A small-molecule ligand and the protein it binds are described below.
Small molecule (SMILES): CCCCCCCCCCOCO

Sequence of chain 1.A:
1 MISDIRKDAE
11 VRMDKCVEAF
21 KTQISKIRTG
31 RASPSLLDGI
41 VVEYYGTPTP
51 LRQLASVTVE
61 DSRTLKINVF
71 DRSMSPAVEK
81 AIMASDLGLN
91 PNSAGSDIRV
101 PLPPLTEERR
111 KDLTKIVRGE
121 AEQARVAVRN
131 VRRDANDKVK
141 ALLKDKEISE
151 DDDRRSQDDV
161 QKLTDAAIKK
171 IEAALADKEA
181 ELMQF

Binding-site contacts:
Ligand atom C7 contacts residue LEU89 of chain 1.A at 4.5 Å (hydrophobic).
Ligand atom C5 contacts residue LEU87 of chain 1.A at 3.7 Å (hydrophobic).
Ligand atom C8 contacts residue LEU36 of chain 1.A at 3.9 Å (hydrophobic).
Ligand atom C1 contacts residue ARG31 of chain 1.A at 4.3 Å.
Ligand atom C3 contacts residue ARG31 of chain 1.A at 4.0 Å.
Ligand atom C2 contacts residue ARG31 of chain 1.A at 3.3 Å.
Ligand atom C10 contacts residue LEU36 of chain 1.A at 3.1 Å (hydrophobic).
Ligand atom C4 contacts residue PRO103 of chain 1.A at 3.4 Å (hydrophobic).
Ligand atom C5 contacts residue PRO103 of chain 1.A at 3.7 Å (hydrophobic).
Ligand atom C7 contacts residue LEU87 of chain 1.A at 4.3 Å (hydrophobic).
Ligand atom C9 contacts residue LEU87 of chain 1.A at 4.3 Å (hydrophobic).
Ligand atom C5 contacts residue LEU89 of chain 1.A at 4.3 Å (hydrophobic).
Ligand atom C9 contacts residue LEU36 of chain 1.A at 3.4 Å (hydrophobic).
Ligand atom C4 contacts residue ARG31 of chain 1.A at 3.5 Å.
Ligand atom C5 contacts residue ARG31 of chain 1.A at 4.4 Å.
Ligand atom C6 contacts residue ARG31 of chain 1.A at 4.1 Å.